Sequence of chain 19.A:
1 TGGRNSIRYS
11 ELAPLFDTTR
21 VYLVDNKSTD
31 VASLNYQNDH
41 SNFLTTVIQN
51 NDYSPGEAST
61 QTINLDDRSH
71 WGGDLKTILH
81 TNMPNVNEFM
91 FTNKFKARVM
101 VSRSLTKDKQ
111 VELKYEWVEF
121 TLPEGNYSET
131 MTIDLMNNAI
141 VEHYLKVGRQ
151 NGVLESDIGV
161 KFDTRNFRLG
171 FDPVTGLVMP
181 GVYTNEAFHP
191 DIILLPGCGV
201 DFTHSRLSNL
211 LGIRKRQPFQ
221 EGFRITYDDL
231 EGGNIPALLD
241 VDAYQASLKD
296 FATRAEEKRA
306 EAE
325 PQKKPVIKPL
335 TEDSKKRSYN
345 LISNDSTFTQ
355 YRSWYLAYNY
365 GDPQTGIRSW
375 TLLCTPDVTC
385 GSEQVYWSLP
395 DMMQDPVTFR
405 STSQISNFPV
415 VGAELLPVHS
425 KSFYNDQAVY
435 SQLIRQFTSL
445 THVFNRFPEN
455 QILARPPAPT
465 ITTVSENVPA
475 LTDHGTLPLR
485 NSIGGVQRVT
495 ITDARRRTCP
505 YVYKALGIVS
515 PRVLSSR

This small molecule binds to this protein.
Small molecule (SMILES): CCCCCCCCCCCC[N+](C)(C)CCCS(=O)(=O)O

Binding-site contacts:
Ligand atom C13 contacts residue ARG224 of chain 19.A at 4.1 Å.
Ligand atom O1S contacts residue ASP228 of chain 19.A at 3.6 Å.
Ligand atom C15 contacts residue ARG224 of chain 19.A at 3.3 Å.
Ligand atom O3S contacts residue THR226 of chain 19.A at 4.0 Å.
Ligand atom C3 contacts residue ARG98 of chain 19.A at 3.2 Å.
Ligand atom C2 contacts residue ARG224 of chain 19.A at 3.8 Å.
Ligand atom C14 contacts residue ARG224 of chain 19.A at 4.5 Å.
Ligand atom C2 contacts residue ARG98 of chain 19.A at 3.4 Å.
Ligand atom N1 contacts residue ARG224 of chain 19.A at 4.2 Å.
Ligand atom N1 contacts residue ARG98 of chain 19.A at 4.3 Å.
Ligand atom C3 contacts residue TRP117 of chain 19.A at 3.5 Å (hydrophobic).
Ligand atom S1 contacts residue ARG98 of chain 19.A at 4.4 Å.
Ligand atom C16 contacts residue ARG224 of chain 19.A at 4.0 Å.
Ligand atom C15 contacts residue TRP117 of chain 19.A at 4.2 Å (hydrophobic).
Ligand atom C3 contacts residue ARG224 of chain 19.A at 3.5 Å.
Ligand atom O1S contacts residue THR226 of chain 19.A at 4.3 Å.
Ligand atom N1 contacts residue TRP117 of chain 19.A at 4.1 Å.
Ligand atom C1 contacts residue ARG224 of chain 19.A at 3.8 Å.
Ligand atom C16 contacts residue TRP117 of chain 19.A at 3.7 Å (hydrophobic).
Ligand atom O1S contacts residue ARG98 of chain 19.A at 3.6 Å.
Ligand atom C1 contacts residue ARG98 of chain 19.A at 3.2 Å.